This small molecule binds to this protein.
Small molecule (SMILES): CC(=O)N[C@H]1[C@H](O[C@H]2[C@H](O)[C@@H](NC(C)=O)CO[C@@H]2CO)O[C@H](CO)[C@@H](O[C@@H]2O[C@H](CO[C@H]3O[C@H](CO)[C@@H](O)[C@H](O)[C@@H]3O)[C@@H](O)[C@H](O[C@H]3O[C@H](CO)[C@@H](O)[C@H](O)[C@@H]3O)[C@@H]2O)[C@@H]1O

Sequence of chain 1.H:
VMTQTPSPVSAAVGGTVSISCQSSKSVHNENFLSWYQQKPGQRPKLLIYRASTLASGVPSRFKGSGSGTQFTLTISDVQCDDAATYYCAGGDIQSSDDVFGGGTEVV

Sequence of chain 1.E:
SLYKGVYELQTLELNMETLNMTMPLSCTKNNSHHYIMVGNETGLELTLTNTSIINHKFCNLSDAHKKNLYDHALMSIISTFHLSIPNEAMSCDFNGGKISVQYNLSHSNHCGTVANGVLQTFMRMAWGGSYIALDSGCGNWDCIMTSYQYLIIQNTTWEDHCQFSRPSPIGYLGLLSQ

Binding-site contacts:
Ligand atom O3 contacts residue ASN178 of chain 1.E at 3.9 Å.
Ligand atom O7 contacts residue TYR217 of chain 1.E at 4.5 Å.
Ligand atom O4 contacts residue ASN178 of chain 1.E at 3.3 Å (h-bond).
Ligand atom O5 contacts residue ASN109 of chain 1.E at 2.4 Å (h-bond).
Ligand atom C5 contacts residue ASN109 of chain 1.E at 3.8 Å.
Ligand atom C8 contacts residue NAG2 of chain 1.Z at 3.7 Å.
Ligand atom C4 contacts residue ASN109 of chain 1.E at 4.4 Å.
Ligand atom C7 contacts residue ASN35 of chain 1.H at 4.1 Å.
Ligand atom C8 contacts residue ASN35 of chain 1.H at 3.8 Å.
Ligand atom C1 contacts residue SER216 of chain 1.E at 4.3 Å.
Ligand atom C3 contacts residue SER216 of chain 1.E at 4.3 Å.
Ligand atom O6 contacts residue NAG2 of chain 1.Z at 4.3 Å.
Ligand atom C2 contacts residue ASN109 of chain 1.E at 2.6 Å.
Ligand atom C7 contacts residue SER216 of chain 1.E at 3.1 Å.
Ligand atom C8 contacts residue TYR217 of chain 1.E at 3.6 Å (hydrophobic).
Ligand atom C3 contacts residue ASN109 of chain 1.E at 3.9 Å.
Ligand atom C4 contacts residue ASN178 of chain 1.E at 3.8 Å.
Ligand atom N2 contacts residue ASN35 of chain 1.H at 4.4 Å.
Ligand atom N2 contacts residue ASN109 of chain 1.E at 2.9 Å (h-bond).
Ligand atom C7 contacts residue ASN109 of chain 1.E at 4.0 Å.
Ligand atom N2 contacts residue SER216 of chain 1.E at 3.8 Å.
Ligand atom O7 contacts residue SER216 of chain 1.E at 2.6 Å (h-bond).
Ligand atom C2 contacts residue SER216 of chain 1.E at 4.3 Å.
Ligand atom O4 contacts residue SER60 of chain 1.H at 3.3 Å (h-bond).
Ligand atom C8 contacts residue SER216 of chain 1.E at 3.6 Å.
Ligand atom O3 contacts residue SER60 of chain 1.H at 4.4 Å.
Ligand atom C1 contacts residue ASN109 of chain 1.E at 1.5 Å.
Ligand atom O7 contacts residue NAG2 of chain 1.Z at 4.4 Å.
Ligand atom O6 contacts residue GLN218 of chain 1.E at 4.0 Å.